A protein and the small-molecule ligand that binds it are described below.
Small molecule (SMILES): CC(=O)N[C@H]1[C@H](O[C@H]2[C@H](O)[C@@H](NC(C)=O)CO[C@@H]2CO)O[C@H](CO)[C@@H](O)[C@@H]1O

Sequence of chain 33.T:
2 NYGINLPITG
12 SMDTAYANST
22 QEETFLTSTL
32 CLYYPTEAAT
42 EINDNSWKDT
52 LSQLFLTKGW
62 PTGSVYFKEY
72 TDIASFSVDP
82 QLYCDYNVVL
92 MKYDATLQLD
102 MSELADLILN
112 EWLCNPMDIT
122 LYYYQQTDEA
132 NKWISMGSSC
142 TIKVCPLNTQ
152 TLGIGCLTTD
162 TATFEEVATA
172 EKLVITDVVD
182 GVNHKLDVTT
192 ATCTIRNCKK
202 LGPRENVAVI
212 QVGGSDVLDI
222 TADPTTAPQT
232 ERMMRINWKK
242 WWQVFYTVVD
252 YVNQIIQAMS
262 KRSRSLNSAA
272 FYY

Binding-site contacts:
Ligand atom C5 contacts residue ASN19 of chain 33.T at 3.8 Å.
Ligand atom C1 contacts residue ASN19 of chain 33.T at 1.7 Å.
Ligand atom C2 contacts residue ASN19 of chain 33.T at 3.0 Å.
Ligand atom C8 contacts residue ASN19 of chain 33.T at 4.3 Å.
Ligand atom N2 contacts residue ASN19 of chain 33.T at 3.1 Å (h-bond).
Ligand atom C3 contacts residue ASN19 of chain 33.T at 4.1 Å.
Ligand atom C7 contacts residue ASN19 of chain 33.T at 3.6 Å.
Ligand atom O5 contacts residue ASN19 of chain 33.T at 2.8 Å (h-bond).
Ligand atom O7 contacts residue ASN19 of chain 33.T at 4.1 Å.